A protein and the small-molecule ligand that binds it are described below.
Small molecule (SMILES): CC(=O)N[C@@H]1[C@@H](O)[C@H](O[C@@H]2O[C@H](CO)[C@H](O)[C@H](O[C@]3(C(=O)O)C[C@H](O)[C@@H](NC(C)=O)[C@H]([C@H](O)[C@H](O)CO)O3)[C@H]2O)[C@@H](CO)O[C@H]1O

Binding-site contacts:
Ligand atom N5 contacts residue VAL131 of chain 2.A at 2.9 Å (h-bond).
Ligand atom O9 contacts residue GLU186 of chain 2.A at 3.2 Å (salt-bridge).
Ligand atom O3 contacts residue GLN222 of chain 2.A at 3.0 Å (h-bond).
Ligand atom C2 contacts residue GLN222 of chain 2.A at 3.5 Å.
Ligand atom C1 contacts residue SER133 of chain 2.A at 3.5 Å.
Ligand atom O9 contacts residue ASN182 of chain 2.A at 3.6 Å (h-bond).
Ligand atom C8 contacts residue TYR91 of chain 2.A at 3.7 Å (hydrophobic).
Ligand atom O1A contacts residue SER132 of chain 2.A at 3.3 Å.
Ligand atom C9 contacts residue GLU186 of chain 2.A at 3.7 Å.
Ligand atom O6 contacts residue GLN222 of chain 2.A at 4.0 Å.
Ligand atom C11 contacts residue TRP149 of chain 2.A at 4.0 Å (hydrophobic).
Ligand atom O9 contacts residue TYR91 of chain 2.A at 3.0 Å (h-bond).
Ligand atom C6 contacts residue GLU186 of chain 2.A at 3.8 Å.
Ligand atom C11 contacts residue VAL131 of chain 2.A at 3.7 Å (hydrophobic).
Ligand atom C5 contacts residue VAL131 of chain 2.A at 3.8 Å (hydrophobic).
Ligand atom O9 contacts residue GLY224 of chain 2.A at 3.9 Å.
Ligand atom O8 contacts residue TYR91 of chain 2.A at 2.9 Å (h-bond).
Ligand atom O1A contacts residue SER133 of chain 2.A at 2.6 Å (h-bond).
Ligand atom C1 contacts residue GLN222 of chain 2.A at 2.9 Å.
Ligand atom C4 contacts residue VAL131 of chain 2.A at 3.6 Å (hydrophobic).
Ligand atom C1 contacts residue SER132 of chain 2.A at 3.4 Å.
Ligand atom O1B contacts residue SER133 of chain 2.A at 3.7 Å.
Ligand atom O4 contacts residue VAL131 of chain 2.A at 3.9 Å.
Ligand atom C10 contacts residue VAL131 of chain 2.A at 3.8 Å (hydrophobic).
Ligand atom O10 contacts residue LEU190 of chain 2.A at 2.8 Å.
Ligand atom C9 contacts residue TYR91 of chain 2.A at 3.4 Å (hydrophobic).
Ligand atom C11 contacts residue LEU129 of chain 2.A at 3.3 Å (hydrophobic).
Ligand atom O9 contacts residue HIS179 of chain 2.A at 3.2 Å (h-bond).
Ligand atom O1B contacts residue SER132 of chain 2.A at 2.7 Å (h-bond).
Ligand atom C8 contacts residue GLU186 of chain 2.A at 3.9 Å.
Ligand atom C4 contacts residue GLN222 of chain 2.A at 3.6 Å.
Ligand atom O1B contacts residue GLN222 of chain 2.A at 2.9 Å (h-bond).
Ligand atom O4 contacts residue GLN222 of chain 2.A at 2.6 Å (h-bond).
Ligand atom C10 contacts residue LEU190 of chain 2.A at 3.8 Å (hydrophobic).
Ligand atom O7 contacts residue LEU190 of chain 2.A at 3.6 Å.
Ligand atom C9 contacts residue LEU190 of chain 2.A at 4.0 Å (hydrophobic).
Ligand atom O8 contacts residue GLN222 of chain 2.A at 3.2 Å (h-bond).
Ligand atom C7 contacts residue TRP149 of chain 2.A at 3.8 Å (hydrophobic).
Ligand atom O1A contacts residue GLN222 of chain 2.A at 3.1 Å (h-bond).
Ligand atom C9 contacts residue HIS179 of chain 2.A at 3.4 Å.

Sequence of chain 2.A:
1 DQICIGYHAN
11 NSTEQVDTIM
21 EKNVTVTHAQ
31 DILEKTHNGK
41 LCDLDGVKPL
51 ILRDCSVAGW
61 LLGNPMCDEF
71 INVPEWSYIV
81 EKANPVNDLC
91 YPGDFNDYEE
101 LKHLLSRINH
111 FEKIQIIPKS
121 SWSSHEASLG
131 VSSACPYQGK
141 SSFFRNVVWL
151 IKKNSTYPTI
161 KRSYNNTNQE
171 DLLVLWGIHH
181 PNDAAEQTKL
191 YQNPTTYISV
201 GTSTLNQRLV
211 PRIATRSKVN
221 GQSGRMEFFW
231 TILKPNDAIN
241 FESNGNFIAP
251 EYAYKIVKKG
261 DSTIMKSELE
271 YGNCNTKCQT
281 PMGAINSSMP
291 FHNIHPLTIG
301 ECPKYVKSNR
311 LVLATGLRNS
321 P